Sequence of chain 2.A:
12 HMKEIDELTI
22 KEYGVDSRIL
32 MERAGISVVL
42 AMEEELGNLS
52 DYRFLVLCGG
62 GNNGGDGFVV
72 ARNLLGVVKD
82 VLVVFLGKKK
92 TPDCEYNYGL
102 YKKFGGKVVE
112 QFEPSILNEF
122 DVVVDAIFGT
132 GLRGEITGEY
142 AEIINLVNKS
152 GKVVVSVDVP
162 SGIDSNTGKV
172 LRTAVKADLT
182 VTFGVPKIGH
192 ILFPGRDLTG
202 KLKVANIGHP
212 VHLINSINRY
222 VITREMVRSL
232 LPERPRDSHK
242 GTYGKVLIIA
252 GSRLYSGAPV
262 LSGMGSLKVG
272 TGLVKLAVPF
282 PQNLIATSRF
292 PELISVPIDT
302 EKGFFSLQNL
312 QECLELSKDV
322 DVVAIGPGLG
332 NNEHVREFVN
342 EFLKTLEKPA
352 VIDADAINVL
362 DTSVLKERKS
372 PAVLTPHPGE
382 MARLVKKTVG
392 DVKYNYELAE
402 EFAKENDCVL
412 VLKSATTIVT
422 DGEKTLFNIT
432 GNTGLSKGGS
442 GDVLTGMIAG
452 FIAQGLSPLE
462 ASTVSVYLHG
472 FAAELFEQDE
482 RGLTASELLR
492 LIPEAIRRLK

Sequence of chain 5.A:
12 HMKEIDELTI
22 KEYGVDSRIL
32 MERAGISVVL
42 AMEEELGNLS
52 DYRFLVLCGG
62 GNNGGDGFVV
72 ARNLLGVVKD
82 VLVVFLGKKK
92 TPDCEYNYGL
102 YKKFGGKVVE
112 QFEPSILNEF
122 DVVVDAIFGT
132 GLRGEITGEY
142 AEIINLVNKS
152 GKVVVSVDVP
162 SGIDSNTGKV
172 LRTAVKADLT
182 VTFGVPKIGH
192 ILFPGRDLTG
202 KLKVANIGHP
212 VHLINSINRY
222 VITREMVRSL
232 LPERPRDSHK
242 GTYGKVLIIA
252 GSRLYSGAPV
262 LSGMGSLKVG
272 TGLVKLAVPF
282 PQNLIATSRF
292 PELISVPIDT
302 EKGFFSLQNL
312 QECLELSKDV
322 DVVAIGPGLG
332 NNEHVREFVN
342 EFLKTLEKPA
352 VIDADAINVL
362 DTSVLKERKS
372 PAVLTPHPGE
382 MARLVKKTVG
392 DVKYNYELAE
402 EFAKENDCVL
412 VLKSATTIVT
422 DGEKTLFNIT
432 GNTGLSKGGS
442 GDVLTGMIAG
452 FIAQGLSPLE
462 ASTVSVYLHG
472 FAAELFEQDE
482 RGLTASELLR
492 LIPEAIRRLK

Binding-site contacts:
Ligand atom CE3 contacts residue LEU41 of chain 5.A at 3.8 Å (hydrophobic).
Ligand atom CZ contacts residue ALA42 of chain 2.A at 3.6 Å (hydrophobic).
Ligand atom CH2 contacts residue ILE37 of chain 5.A at 3.8 Å (hydrophobic).
Ligand atom CD1 contacts residue SER38 of chain 2.A at 3.6 Å.
Ligand atom N contacts residue ASN49 of chain 5.A at 3.3 Å (h-bond).
Ligand atom CE1 contacts residue SER38 of chain 2.A at 3.9 Å.
Ligand atom CE2 contacts residue ASN207 of chain 2.A at 3.5 Å.
Ligand atom CD1 contacts residue ASN207 of chain 2.A at 3.5 Å.
Ligand atom C contacts residue VAL205 of chain 2.A at 3.5 Å (hydrophobic).
Ligand atom O contacts residue ALA206 of chain 2.A at 3.2 Å.
Ligand atom O contacts residue ASN207 of chain 2.A at 2.8 Å (h-bond).
Ligand atom CD2 contacts residue LEU41 of chain 2.A at 3.5 Å (hydrophobic).
Ligand atom CD1 contacts residue VAL205 of chain 2.A at 3.9 Å (hydrophobic).
Ligand atom NE1 contacts residue ASN74 of chain 5.A at 2.9 Å (h-bond).
Ligand atom CE1 contacts residue ALA42 of chain 2.A at 3.8 Å (hydrophobic).
Ligand atom CZ2 contacts residue ASN74 of chain 5.A at 3.6 Å.
Ligand atom O contacts residue VAL205 of chain 2.A at 3.0 Å (h-bond).
Ligand atom N contacts residue GLU44 of chain 5.A at 3.7 Å.
Ligand atom CE1 contacts residue ALA206 of chain 2.A at 3.9 Å (hydrophobic).
Ligand atom CE2 contacts residue GLU45 of chain 2.A at 3.7 Å.
Ligand atom NE1 contacts residue VAL40 of chain 5.A at 3.9 Å.
Ligand atom CZ contacts residue SER38 of chain 2.A at 3.5 Å.
Ligand atom NE1 contacts residue ASN207 of chain 2.A at 3.6 Å (h-bond).
Ligand atom O contacts residue VAL205 of chain 2.A at 3.5 Å (h-bond).
Ligand atom CA contacts residue GLU44 of chain 5.A at 3.6 Å.
Ligand atom CE2 contacts residue VAL40 of chain 5.A at 3.7 Å (hydrophobic).
Ligand atom CZ2 contacts residue ARG34 of chain 2.A at 3.7 Å.
Ligand atom CD2 contacts residue GLU45 of chain 2.A at 3.6 Å.
Ligand atom N contacts residue VAL205 of chain 2.A at 2.9 Å (h-bond).
Ligand atom N contacts residue GLU44 of chain 5.A at 3.1 Å (salt-bridge).
Ligand atom C contacts residue LEU203 of chain 2.A at 3.4 Å (hydrophobic).
Ligand atom CG contacts residue VAL40 of chain 5.A at 3.8 Å (hydrophobic).
Ligand atom CB contacts residue GLU44 of chain 5.A at 3.0 Å.
Ligand atom CA contacts residue VAL205 of chain 2.A at 3.2 Å (hydrophobic).
Ligand atom O contacts residue ASN207 of chain 2.A at 3.1 Å (h-bond).
Ligand atom CD1 contacts residue ASN74 of chain 5.A at 3.7 Å.
Ligand atom O contacts residue LYS204 of chain 2.A at 3.8 Å.
Ligand atom CD2 contacts residue VAL40 of chain 5.A at 3.6 Å (hydrophobic).
Ligand atom CH2 contacts residue ARG34 of chain 2.A at 3.6 Å.
Ligand atom CZ2 contacts residue ASN207 of chain 2.A at 3.8 Å.

A small-molecule ligand and the protein it binds are described below.
Small molecule (SMILES): CC(C)C[C@H](NC(=O)[C@H](CC1=CN=C2C=CC=CC12)NC(=O)[C@H](C)NC(=O)[C@H](C)N)C(=O)N[C@@H](Cc1ccccc1)C(=O)N[C@@H](CCC(=O)O)C(=O)N[C@@H](C)C=O